This small molecule binds to this protein.
Small molecule (SMILES): CC1(C)S[C@H]([C@@H](C=O)NC(=O)Cc2ccccc2)N[C@H]1C(=O)O

Sequence of chain 1.B:
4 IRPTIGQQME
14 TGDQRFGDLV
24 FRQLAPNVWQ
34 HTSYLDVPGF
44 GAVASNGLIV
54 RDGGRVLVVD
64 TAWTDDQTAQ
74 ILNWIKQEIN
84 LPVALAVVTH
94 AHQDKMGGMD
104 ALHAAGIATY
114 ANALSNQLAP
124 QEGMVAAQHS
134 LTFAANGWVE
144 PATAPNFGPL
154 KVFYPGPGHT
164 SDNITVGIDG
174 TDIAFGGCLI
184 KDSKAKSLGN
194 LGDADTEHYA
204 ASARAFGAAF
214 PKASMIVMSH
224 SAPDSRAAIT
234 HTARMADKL

Binding-site contacts:
Ligand atom C7 contacts residue ZN1 of chain 1.I at 3.7 Å.
Ligand atom O13 contacts residue LYS184 of chain 1.B at 2.8 Å (salt-bridge).
Ligand atom O13 contacts residue ASN193 of chain 1.B at 3.2 Å (h-bond).
Ligand atom O12 contacts residue HIS162 of chain 1.B at 3.7 Å.
Ligand atom C11 contacts residue HIS223 of chain 1.B at 3.6 Å.
Ligand atom N4 contacts residue ZN1 of chain 1.H at 2.4 Å.
Ligand atom C3 contacts residue HIS162 of chain 1.B at 3.9 Å.
Ligand atom O16 contacts residue GLN96 of chain 1.B at 3.4 Å (h-bond).
Ligand atom C3 contacts residue ZN1 of chain 1.H at 3.2 Å.
Ligand atom C20 contacts residue LEU38 of chain 1.B at 3.5 Å (hydrophobic).
Ligand atom C17 contacts residue GLN96 of chain 1.B at 3.7 Å.
Ligand atom C11 contacts residue ZN1 of chain 1.H at 3.0 Å.
Ligand atom N4 contacts residue HIS223 of chain 1.B at 3.7 Å.
Ligand atom O8 contacts residue ASN193 of chain 1.B at 3.9 Å.
Ligand atom O16 contacts residue TRP66 of chain 1.B at 3.3 Å.
Ligand atom C5 contacts residue ZN1 of chain 1.H at 3.2 Å.
Ligand atom O12 contacts residue LYS184 of chain 1.B at 3.4 Å (salt-bridge).
Ligand atom O8 contacts residue HIS95 of chain 1.B at 2.9 Å (h-bond).
Ligand atom O13 contacts residue GLY192 of chain 1.B at 3.5 Å.
Ligand atom C7 contacts residue HIS95 of chain 1.B at 3.5 Å.
Ligand atom C19 contacts residue LEU38 of chain 1.B at 3.8 Å (hydrophobic).
Ligand atom C11 contacts residue HIS162 of chain 1.B at 3.6 Å.
Ligand atom C10 contacts residue ZN1 of chain 1.H at 3.8 Å.
Ligand atom C7 contacts residue ASN193 of chain 1.B at 3.5 Å.
Ligand atom O12 contacts residue ZN1 of chain 1.H at 2.1 Å.
Ligand atom O12 contacts residue HIS223 of chain 1.B at 2.8 Å (h-bond).
Ligand atom C3 contacts residue ASN193 of chain 1.B at 3.7 Å.
Ligand atom N4 contacts residue ZN1 of chain 1.I at 3.7 Å.
Ligand atom O12 contacts residue CYS181 of chain 1.B at 3.3 Å.
Ligand atom C11 contacts residue LYS184 of chain 1.B at 3.5 Å.
Ligand atom C15 contacts residue TRP66 of chain 1.B at 3.7 Å (hydrophobic).
Ligand atom N4 contacts residue ASP97 of chain 1.B at 3.6 Å.
Ligand atom O8 contacts residue ZN1 of chain 1.I at 2.8 Å.
Ligand atom C19 contacts residue TRP66 of chain 1.B at 3.6 Å (hydrophobic).
Ligand atom C5 contacts residue ASP97 of chain 1.B at 3.6 Å.
Ligand atom O8 contacts residue HIS162 of chain 1.B at 3.1 Å.
Ligand atom O16 contacts residue ASP97 of chain 1.B at 3.1 Å (salt-bridge).
Ligand atom C9 contacts residue ASN193 of chain 1.B at 3.5 Å.
Ligand atom N4 contacts residue HIS162 of chain 1.B at 3.8 Å.
Ligand atom C10 contacts residue HIS223 of chain 1.B at 3.1 Å.